Binding-site contacts:
Ligand atom O1 contacts residue LEU83 of chain 1.A at 3.7 Å.
Ligand atom C16 contacts residue GLY89 of chain 1.A at 3.7 Å.
Ligand atom O1 contacts residue ASP147 of chain 1.A at 3.8 Å.
Ligand atom C17 contacts residue LEU14 of chain 1.A at 3.8 Å (hydrophobic).
Ligand atom O3 contacts residue GLY89 of chain 1.A at 3.5 Å.
Ligand atom C6 contacts residue VAL22 of chain 1.A at 4.0 Å (hydrophobic).
Ligand atom C9 contacts residue LEU136 of chain 1.A at 3.6 Å (hydrophobic).
Ligand atom C17 contacts residue GLY89 of chain 1.A at 3.9 Å.
Ligand atom C10 contacts residue LEU14 of chain 1.A at 3.9 Å (hydrophobic).
Ligand atom C16 contacts residue SER87 of chain 1.A at 3.5 Å.
Ligand atom C17 contacts residue CYS86 of chain 1.A at 3.2 Å (hydrophobic).
Ligand atom C1 contacts residue LEU83 of chain 1.A at 3.9 Å (hydrophobic).
Ligand atom C4 contacts residue LEU136 of chain 1.A at 3.5 Å (hydrophobic).
Ligand atom N1 contacts residue TYR85 of chain 1.A at 3.9 Å.
Ligand atom C16 contacts residue TYR85 of chain 1.A at 3.6 Å (hydrophobic).
Ligand atom C17 contacts residue TYR85 of chain 1.A at 3.9 Å (hydrophobic).
Ligand atom C14 contacts residue LEU14 of chain 1.A at 3.6 Å (hydrophobic).
Ligand atom C5 contacts residue VAL22 of chain 1.A at 3.9 Å (hydrophobic).
Ligand atom C3 contacts residue LEU136 of chain 1.A at 3.9 Å (hydrophobic).
Ligand atom C11 contacts residue LEU14 of chain 1.A at 3.7 Å (hydrophobic).
Ligand atom C7 contacts residue GLU84 of chain 1.A at 3.9 Å.
Ligand atom C2 contacts residue LEU83 of chain 1.A at 3.6 Å (hydrophobic).
Ligand atom C18 contacts residue LEU14 of chain 1.A at 3.9 Å (hydrophobic).
Ligand atom C15 contacts residue GLY89 of chain 1.A at 3.6 Å.
Ligand atom C3 contacts residue VAL67 of chain 1.A at 3.9 Å (hydrophobic).
Ligand atom N1 contacts residue ALA35 of chain 1.A at 3.4 Å.
Ligand atom N1 contacts residue CYS86 of chain 1.A at 3.7 Å.
Ligand atom C3 contacts residue GLU84 of chain 1.A at 3.6 Å.
Ligand atom C12 contacts residue LEU14 of chain 1.A at 3.4 Å (hydrophobic).
Ligand atom N2 contacts residue CYS86 of chain 1.A at 3.0 Å (h-bond).
Ligand atom N2 contacts residue TYR85 of chain 1.A at 3.6 Å.
Ligand atom N1 contacts residue LEU136 of chain 1.A at 3.7 Å.
Ligand atom C7 contacts residue LEU136 of chain 1.A at 3.3 Å (hydrophobic).
Ligand atom C8 contacts residue LEU14 of chain 1.A at 3.7 Å (hydrophobic).
Ligand atom C2 contacts residue VAL67 of chain 1.A at 3.7 Å (hydrophobic).
Ligand atom C16 contacts residue CYS86 of chain 1.A at 3.6 Å (hydrophobic).
Ligand atom N2 contacts residue GLU84 of chain 1.A at 3.6 Å.
Ligand atom C7 contacts residue ALA35 of chain 1.A at 3.8 Å (hydrophobic).
Ligand atom C18 contacts residue CYS86 of chain 1.A at 3.9 Å (hydrophobic).
Ligand atom N1 contacts residue GLU84 of chain 1.A at 2.9 Å (salt-bridge).

The protein below binds the small molecule below.
Small molecule (SMILES): COc1cc2c(cc1OC)-c1n[nH]c(-c3ccc(O)cc3)c1C2

Sequence of chain 1.A:
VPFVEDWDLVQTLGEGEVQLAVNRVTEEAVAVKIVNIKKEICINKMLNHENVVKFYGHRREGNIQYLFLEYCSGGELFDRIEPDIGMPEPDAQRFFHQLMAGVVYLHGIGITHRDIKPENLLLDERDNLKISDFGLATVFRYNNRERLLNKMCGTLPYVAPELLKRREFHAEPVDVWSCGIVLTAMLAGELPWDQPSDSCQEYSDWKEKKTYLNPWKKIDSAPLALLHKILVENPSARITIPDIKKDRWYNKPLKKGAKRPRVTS